Binding-site contacts:
Ligand atom O2 contacts residue THR135 of chain 1.T at 3.3 Å.
Ligand atom C14 contacts residue PHE68 of chain 1.V at 3.2 Å (hydrophobic).
Ligand atom C30 contacts residue ASP401 of chain 1.T at 3.3 Å.
Ligand atom C19 contacts residue TYR87 of chain 1.T at 3.7 Å (hydrophobic).
Ligand atom C23 contacts residue TYR87 of chain 1.T at 3.4 Å (hydrophobic).
Ligand atom C14 contacts residue GLU225 of chain 1.FA at 3.3 Å.
Ligand atom C16 contacts residue LEU138 of chain 1.T at 3.5 Å (hydrophobic).
Ligand atom C7 contacts residue GLN226 of chain 1.FA at 3.5 Å.
Ligand atom C30 contacts residue HIS38 of chain 1.T at 3.6 Å.
Ligand atom C27 contacts residue LEU138 of chain 1.T at 3.6 Å (hydrophobic).
Ligand atom C20 contacts residue GLY42 of chain 1.V at 3.5 Å.
Ligand atom C30 contacts residue PRO402 of chain 1.T at 3.3 Å (hydrophobic).
Ligand atom C19 contacts residue GLY39 of chain 1.T at 3.2 Å.
Ligand atom C16 contacts residue GLN226 of chain 1.FA at 3.6 Å.
Ligand atom C9 contacts residue GLU225 of chain 1.FA at 3.6 Å.
Ligand atom C16 contacts residue GLU225 of chain 1.FA at 3.6 Å.
Ligand atom C22 contacts residue MET51 of chain 1.V at 3.7 Å (hydrophobic).
Ligand atom C29 contacts residue MET51 of chain 1.V at 3.7 Å (hydrophobic).
Ligand atom C30 contacts residue LEU88 of chain 1.T at 3.6 Å (hydrophobic).
Ligand atom O4 contacts residue TYR87 of chain 1.T at 2.5 Å (h-bond).
Ligand atom O1 contacts residue SER36 of chain 1.T at 3.8 Å.
Ligand atom C28 contacts residue GLY39 of chain 1.T at 3.5 Å.
Ligand atom C13 contacts residue GLN33 of chain 1.T at 3.1 Å.
Ligand atom C24 contacts residue HIS38 of chain 1.T at 3.5 Å.
Ligand atom C12 contacts residue GLY39 of chain 1.T at 3.3 Å.
Ligand atom O2 contacts residue HIS38 of chain 1.T at 3.5 Å.
Ligand atom O3 contacts residue LEU88 of chain 1.T at 3.5 Å.
Ligand atom C28 contacts residue LEU43 of chain 1.V at 3.2 Å (hydrophobic).
Ligand atom O1 contacts residue GLN226 of chain 1.FA at 2.4 Å (h-bond).
Ligand atom N5 contacts residue GLY39 of chain 1.T at 3.8 Å.
Ligand atom C29 contacts residue VAL131 of chain 1.T at 3.8 Å (hydrophobic).
Ligand atom C6 contacts residue GLN226 of chain 1.FA at 3.8 Å.
Ligand atom C28 contacts residue TYR87 of chain 1.T at 3.1 Å (hydrophobic).
Ligand atom N5 contacts residue HIS38 of chain 1.T at 3.4 Å.
Ligand atom C18 contacts residue MET51 of chain 1.V at 3.5 Å (hydrophobic).
Ligand atom C23 contacts residue GLY39 of chain 1.T at 3.6 Å.
Ligand atom C26 contacts residue GLN33 of chain 1.T at 3.1 Å.
Ligand atom C29 contacts residue THR135 of chain 1.T at 3.5 Å.
Ligand atom C21 contacts residue MET51 of chain 1.V at 3.8 Å (hydrophobic).
Ligand atom C27 contacts residue GLU225 of chain 1.FA at 3.1 Å.

Sequence of chain 1.FA:
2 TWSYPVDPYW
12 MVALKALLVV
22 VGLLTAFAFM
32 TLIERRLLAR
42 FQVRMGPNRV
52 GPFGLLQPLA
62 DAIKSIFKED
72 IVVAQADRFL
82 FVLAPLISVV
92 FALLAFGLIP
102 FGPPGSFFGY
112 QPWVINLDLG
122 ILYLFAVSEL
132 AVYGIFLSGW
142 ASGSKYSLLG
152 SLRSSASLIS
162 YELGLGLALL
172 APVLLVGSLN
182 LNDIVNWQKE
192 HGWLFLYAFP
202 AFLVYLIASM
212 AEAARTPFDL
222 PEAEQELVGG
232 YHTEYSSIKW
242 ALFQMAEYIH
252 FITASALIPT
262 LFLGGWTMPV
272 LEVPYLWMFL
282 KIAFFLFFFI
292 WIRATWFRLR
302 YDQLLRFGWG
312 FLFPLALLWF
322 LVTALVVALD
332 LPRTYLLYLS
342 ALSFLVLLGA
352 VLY

This small molecule binds to this protein.
Small molecule (SMILES): C/C=C(\C)[C@H](O)[C@H](C)/C=C(C)/C=C/C/C(C)=C/Cc1[nH]c(OC)c(OC)c(=O)c1C

Sequence of chain 1.T:
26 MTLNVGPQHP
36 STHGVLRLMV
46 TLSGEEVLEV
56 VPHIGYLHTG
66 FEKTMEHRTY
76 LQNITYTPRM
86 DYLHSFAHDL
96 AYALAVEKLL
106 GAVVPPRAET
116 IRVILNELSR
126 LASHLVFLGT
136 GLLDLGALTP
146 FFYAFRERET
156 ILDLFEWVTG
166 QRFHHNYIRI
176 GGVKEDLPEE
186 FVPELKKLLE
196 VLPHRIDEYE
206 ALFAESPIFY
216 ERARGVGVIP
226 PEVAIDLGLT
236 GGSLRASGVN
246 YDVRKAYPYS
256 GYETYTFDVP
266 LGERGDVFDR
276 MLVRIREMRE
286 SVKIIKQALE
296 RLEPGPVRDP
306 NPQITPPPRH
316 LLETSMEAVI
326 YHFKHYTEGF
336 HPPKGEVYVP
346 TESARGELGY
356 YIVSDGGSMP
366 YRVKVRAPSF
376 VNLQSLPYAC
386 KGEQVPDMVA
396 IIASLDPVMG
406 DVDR

Sequence of chain 1.V:
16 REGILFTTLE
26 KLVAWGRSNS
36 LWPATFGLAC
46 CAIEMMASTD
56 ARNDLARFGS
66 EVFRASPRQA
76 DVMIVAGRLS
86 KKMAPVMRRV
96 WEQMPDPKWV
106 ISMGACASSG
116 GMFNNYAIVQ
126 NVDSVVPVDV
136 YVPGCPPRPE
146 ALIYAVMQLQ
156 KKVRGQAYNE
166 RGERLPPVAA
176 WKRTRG